This protein binds this small molecule.
Small molecule (SMILES): Cc1cc(CCCOc2c(C)cc(-c3coc(C)n3)cc2C)on1

Sequence of chain 57.A:
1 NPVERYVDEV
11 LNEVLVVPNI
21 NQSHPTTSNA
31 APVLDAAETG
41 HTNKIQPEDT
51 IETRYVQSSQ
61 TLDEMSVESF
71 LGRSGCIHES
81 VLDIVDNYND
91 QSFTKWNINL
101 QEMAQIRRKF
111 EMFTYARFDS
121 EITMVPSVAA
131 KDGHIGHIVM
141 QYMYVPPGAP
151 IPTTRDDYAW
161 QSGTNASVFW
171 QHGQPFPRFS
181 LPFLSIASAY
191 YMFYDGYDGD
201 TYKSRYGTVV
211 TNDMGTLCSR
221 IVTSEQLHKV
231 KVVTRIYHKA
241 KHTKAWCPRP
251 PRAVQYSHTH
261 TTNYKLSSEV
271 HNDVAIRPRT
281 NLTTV

Sequence of chain 57.C:
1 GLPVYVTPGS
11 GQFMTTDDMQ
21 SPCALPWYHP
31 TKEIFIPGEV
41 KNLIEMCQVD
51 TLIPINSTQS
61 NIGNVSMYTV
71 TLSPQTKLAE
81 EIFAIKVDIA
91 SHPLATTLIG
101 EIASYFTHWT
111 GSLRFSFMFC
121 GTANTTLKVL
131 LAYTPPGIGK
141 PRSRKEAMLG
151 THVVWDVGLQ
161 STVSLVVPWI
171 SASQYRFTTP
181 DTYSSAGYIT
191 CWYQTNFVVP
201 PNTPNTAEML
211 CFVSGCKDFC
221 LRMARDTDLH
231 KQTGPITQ

Binding-site contacts:
Ligand atom O5A contacts residue TYR144 of chain 57.A at 3.1 Å.
Ligand atom C5 contacts residue MET214 of chain 57.A at 3.6 Å (hydrophobic).
Ligand atom C2B contacts residue ILE122 of chain 57.A at 3.9 Å (hydrophobic).
Ligand atom C6B contacts residue LEU181 of chain 57.A at 3.3 Å (hydrophobic).
Ligand atom C4A contacts residue TYR144 of chain 57.A at 3.8 Å (hydrophobic).
Ligand atom CM4 contacts residue PHE179 of chain 57.A at 3.9 Å (hydrophobic).
Ligand atom O5A contacts residue PHE179 of chain 57.A at 3.7 Å.
Ligand atom C6B contacts residue ILE98 of chain 57.A at 3.6 Å (hydrophobic).
Ligand atom CM3 contacts residue TYR190 of chain 57.A at 3.9 Å (hydrophobic).
Ligand atom N3A contacts residue LEU217 of chain 57.A at 3.4 Å.
Ligand atom O1B contacts residue ILE98 of chain 57.A at 2.9 Å.
Ligand atom C5B contacts residue LEU181 of chain 57.A at 3.3 Å (hydrophobic).
Ligand atom N3A contacts residue PHE179 of chain 57.A at 3.0 Å.
Ligand atom N2 contacts residue MET214 of chain 57.A at 3.8 Å.
Ligand atom O1 contacts residue MET214 of chain 57.A at 3.2 Å.
Ligand atom CM4 contacts residue VAL168 of chain 57.A at 3.5 Å (hydrophobic).
Ligand atom C2C contacts residue ILE98 of chain 57.A at 4.0 Å (hydrophobic).
Ligand atom N2 contacts residue LEU100 of chain 57.A at 3.8 Å.
Ligand atom CM6 contacts residue LEU181 of chain 57.A at 3.7 Å (hydrophobic).
Ligand atom C2B contacts residue ILE98 of chain 57.A at 3.9 Å (hydrophobic).
Ligand atom CM6 contacts residue TYR144 of chain 57.A at 3.7 Å (hydrophobic).
Ligand atom C1B contacts residue ILE98 of chain 57.A at 3.6 Å (hydrophobic).
Ligand atom CM2 contacts residue ILE236 of chain 57.A at 4.0 Å (hydrophobic).
Ligand atom C1C contacts residue MET214 of chain 57.A at 3.7 Å (hydrophobic).
Ligand atom C4B contacts residue LEU181 of chain 57.A at 3.8 Å (hydrophobic).
Ligand atom CM6 contacts residue LEU184 of chain 57.A at 3.4 Å (hydrophobic).
Ligand atom CM4 contacts residue TYR142 of chain 57.A at 3.1 Å (hydrophobic).
Ligand atom C4 contacts residue TYR190 of chain 57.A at 3.8 Å (hydrophobic).
Ligand atom C4B contacts residue PHE179 of chain 57.A at 3.9 Å (hydrophobic).
Ligand atom C2A contacts residue TYR144 of chain 57.A at 3.7 Å (hydrophobic).
Ligand atom C4A contacts residue PHE179 of chain 57.A at 3.3 Å (hydrophobic).
Ligand atom C1A contacts residue PHE179 of chain 57.A at 3.5 Å (hydrophobic).
Ligand atom CM2 contacts residue ILE122 of chain 57.A at 3.7 Å (hydrophobic).
Ligand atom C1B contacts residue LEU181 of chain 57.A at 3.8 Å (hydrophobic).
Ligand atom O1 contacts residue LEU100 of chain 57.A at 4.0 Å.
Ligand atom C3 contacts residue LEU100 of chain 57.A at 3.9 Å (hydrophobic).
Ligand atom O5A contacts residue ALA166 of chain 57.A at 3.9 Å.
Ligand atom C5B contacts residue TYR144 of chain 57.A at 3.6 Å (hydrophobic).
Ligand atom C1A contacts residue TYR144 of chain 57.A at 3.1 Å (hydrophobic).
Ligand atom C2A contacts residue PHE179 of chain 57.A at 3.3 Å (hydrophobic).